Sequence of chain 1.P:
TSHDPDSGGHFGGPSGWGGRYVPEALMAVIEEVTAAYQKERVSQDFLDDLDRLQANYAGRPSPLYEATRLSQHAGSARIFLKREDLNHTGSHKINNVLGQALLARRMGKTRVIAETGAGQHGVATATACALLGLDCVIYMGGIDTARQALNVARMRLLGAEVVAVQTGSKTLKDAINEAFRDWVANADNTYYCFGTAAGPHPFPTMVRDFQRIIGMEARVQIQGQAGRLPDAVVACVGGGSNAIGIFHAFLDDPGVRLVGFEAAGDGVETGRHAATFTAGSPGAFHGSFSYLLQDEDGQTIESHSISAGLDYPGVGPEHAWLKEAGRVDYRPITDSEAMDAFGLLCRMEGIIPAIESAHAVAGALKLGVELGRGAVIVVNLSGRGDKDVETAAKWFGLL

Binding-site contacts:
Ligand atom P contacts residue SER281 of chain 1.P at 3.3 Å.
Ligand atom OP2 contacts residue THR236 of chain 1.P at 2.6 Å (h-bond).
Ligand atom OP2 contacts residue GLY280 of chain 1.P at 3.6 Å (h-bond).
Ligand atom OP3 contacts residue GLY280 of chain 1.P at 2.8 Å (h-bond).
Ligand atom O contacts residue GLY159 of chain 1.P at 3.3 Å (h-bond).
Ligand atom O contacts residue THR156 of chain 1.P at 3.3 Å (h-bond).
Ligand atom N1 contacts residue GLU396 of chain 1.P at 3.5 Å.
Ligand atom P contacts residue LYS133 of chain 1.P at 3.7 Å.
Ligand atom OP2 contacts residue LYS133 of chain 1.P at 3.1 Å (salt-bridge).
Ligand atom OXT contacts residue GLY157 of chain 1.P at 2.8 Å (h-bond).
Ligand atom C2 contacts residue SER422 of chain 1.P at 3.7 Å.
Ligand atom C4A contacts residue GLY349 of chain 1.P at 3.6 Å.
Ligand atom C contacts residue THR156 of chain 1.P at 3.3 Å.
Ligand atom OXT contacts residue HIS161 of chain 1.P at 3.6 Å.
Ligand atom OP1 contacts residue SER281 of chain 1.P at 3.0 Å (h-bond).
Ligand atom O3A contacts residue GLN160 of chain 1.P at 3.6 Å.
Ligand atom N contacts residue LYS133 of chain 1.P at 3.3 Å.
Ligand atom OP3 contacts residue GLY279 of chain 1.P at 3.4 Å (h-bond).
Ligand atom C6 contacts residue SER422 of chain 1.P at 3.4 Å.
Ligand atom O contacts residue ALA158 of chain 1.P at 3.5 Å (h-bond).
Ligand atom C6 contacts residue GLU396 of chain 1.P at 3.6 Å.
Ligand atom O contacts residue HIS161 of chain 1.P at 3.1 Å (h-bond).
Ligand atom OXT contacts residue THR156 of chain 1.P at 2.7 Å (h-bond).
Ligand atom C6 contacts residue HIS132 of chain 1.P at 3.7 Å.
Ligand atom N1 contacts residue HIS132 of chain 1.P at 3.6 Å.
Ligand atom C contacts residue GLY157 of chain 1.P at 3.5 Å.
Ligand atom OP3 contacts residue SER281 of chain 1.P at 3.4 Å (h-bond).
Ligand atom C6 contacts residue CYS276 of chain 1.P at 3.7 Å (hydrophobic).
Ligand atom CB contacts residue LEU212 of chain 1.P at 3.6 Å (hydrophobic).
Ligand atom OP2 contacts residue SER281 of chain 1.P at 2.6 Å (h-bond).
Ligand atom O3A contacts residue ALA158 of chain 1.P at 3.7 Å.
Ligand atom OP1 contacts residue HIS132 of chain 1.P at 2.9 Å (h-bond).
Ligand atom O contacts residue GLN160 of chain 1.P at 3.0 Å (h-bond).
Ligand atom OP4 contacts residue LYS133 of chain 1.P at 3.4 Å (salt-bridge).
Ligand atom C contacts residue ALA158 of chain 1.P at 3.5 Å (hydrophobic).
Ligand atom C4A contacts residue LYS133 of chain 1.P at 3.5 Å.
Ligand atom N1 contacts residue SER422 of chain 1.P at 2.7 Å (h-bond).
Ligand atom C2A contacts residue GLY423 of chain 1.P at 3.6 Å.
Ligand atom OP3 contacts residue GLY278 of chain 1.P at 3.0 Å (h-bond).
Ligand atom OP1 contacts residue ASN282 of chain 1.P at 2.9 Å (h-bond).

The small molecule below binds the protein below.
Small molecule (SMILES): C=C(NCc1c(COP(=O)(O)O)cnc(C)c1O)C(=O)O